A protein and the small-molecule ligand that binds it are described below.
Small molecule (SMILES): COc1ccccc1NC(C)=O

Sequence of chain 1.B:
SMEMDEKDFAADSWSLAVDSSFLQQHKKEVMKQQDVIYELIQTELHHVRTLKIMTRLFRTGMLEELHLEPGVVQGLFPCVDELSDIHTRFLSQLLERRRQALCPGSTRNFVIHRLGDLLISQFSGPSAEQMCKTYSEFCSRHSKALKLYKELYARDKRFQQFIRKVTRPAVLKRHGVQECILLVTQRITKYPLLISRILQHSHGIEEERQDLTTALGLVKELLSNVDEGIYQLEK

Binding-site contacts:
Ligand atom O11 contacts residue SER106 of chain 1.B at 3.4 Å.
Ligand atom O11 contacts residue CYS103 of chain 1.B at 3.1 Å.
Ligand atom C05 contacts residue SER21 of chain 1.B at 3.4 Å.
Ligand atom C04 contacts residue GLN25 of chain 1.B at 3.3 Å.
Ligand atom C07 contacts residue ASP19 of chain 1.B at 4.3 Å.
Ligand atom O02 contacts residue GLN25 of chain 1.B at 2.9 Å (h-bond).
Ligand atom O11 contacts residue PRO104 of chain 1.B at 4.3 Å.
Ligand atom C01 contacts residue GLN25 of chain 1.B at 3.4 Å.
Ligand atom C10 contacts residue ASN109 of chain 1.B at 4.2 Å.
Ligand atom N09 contacts residue ASN109 of chain 1.B at 4.5 Å.
Ligand atom C04 contacts residue SER21 of chain 1.B at 3.9 Å.
Ligand atom C05 contacts residue ASN109 of chain 1.B at 4.5 Å.
Ligand atom C12 contacts residue PRO104 of chain 1.B at 3.8 Å (hydrophobic).
Ligand atom N09 contacts residue PHE22 of chain 1.B at 4.2 Å.
Ligand atom C12 contacts residue CYS103 of chain 1.B at 1.8 Å (hydrophobic).
Ligand atom C06 contacts residue SER21 of chain 1.B at 4.3 Å.
Ligand atom C03 contacts residue GLN25 of chain 1.B at 3.5 Å.
Ligand atom O11 contacts residue ASN109 of chain 1.B at 3.4 Å (h-bond).
Ligand atom N09 contacts residue CYS103 of chain 1.B at 3.5 Å (h-bond).
Ligand atom C06 contacts residue ASN109 of chain 1.B at 3.8 Å.
Ligand atom C10 contacts residue SER106 of chain 1.B at 4.4 Å.
Ligand atom C07 contacts residue ASN109 of chain 1.B at 3.5 Å.
Ligand atom C06 contacts residue ASP19 of chain 1.B at 3.8 Å.
Ligand atom C05 contacts residue PHE22 of chain 1.B at 4.0 Å (hydrophobic).
Ligand atom C10 contacts residue CYS103 of chain 1.B at 2.8 Å (hydrophobic).
Ligand atom C10 contacts residue PRO104 of chain 1.B at 4.3 Å (hydrophobic).
Ligand atom C04 contacts residue PHE22 of chain 1.B at 3.8 Å (hydrophobic).
Ligand atom C08 contacts residue PHE22 of chain 1.B at 4.2 Å (hydrophobic).
Ligand atom C08 contacts residue ASN109 of chain 1.B at 4.0 Å.
Ligand atom O02 contacts residue PHE22 of chain 1.B at 4.0 Å.
Ligand atom C03 contacts residue PHE22 of chain 1.B at 4.1 Å (hydrophobic).